Sequence of chain 1.D:
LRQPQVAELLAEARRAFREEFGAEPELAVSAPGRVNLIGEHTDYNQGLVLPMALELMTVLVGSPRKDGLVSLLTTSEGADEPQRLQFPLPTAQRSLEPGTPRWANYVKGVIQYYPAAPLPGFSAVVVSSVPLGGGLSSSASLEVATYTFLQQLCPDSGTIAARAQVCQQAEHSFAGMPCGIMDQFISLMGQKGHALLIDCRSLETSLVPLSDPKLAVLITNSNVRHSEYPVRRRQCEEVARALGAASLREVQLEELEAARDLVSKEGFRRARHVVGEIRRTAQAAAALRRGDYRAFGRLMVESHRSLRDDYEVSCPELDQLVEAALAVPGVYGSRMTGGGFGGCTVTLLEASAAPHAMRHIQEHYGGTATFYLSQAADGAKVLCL

Binding-site contacts:
Ligand atom C11 contacts residue TRP113 of chain 1.D at 3.6 Å (hydrophobic).
Ligand atom C25 contacts residue TRP113 of chain 1.D at 3.7 Å (hydrophobic).
Ligand atom N16 contacts residue TYR116 of chain 1.D at 4.0 Å.
Ligand atom C22 contacts residue THR68 of chain 1.D at 3.9 Å.
Ligand atom O21 contacts residue SER148 of chain 1.D at 3.1 Å (h-bond).
Ligand atom N16 contacts residue SER149 of chain 1.D at 3.3 Å (h-bond).
Ligand atom C11 contacts residue ASP90 of chain 1.D at 3.3 Å.
Ligand atom C25 contacts residue LEU152 of chain 1.D at 3.6 Å (hydrophobic).
Ligand atom C14 contacts residue SER148 of chain 1.D at 3.7 Å.
Ligand atom C05 contacts residue GLY143 of chain 1.D at 3.8 Å.
Ligand atom C17 contacts residue LEU142 of chain 1.D at 3.7 Å (hydrophobic).
Ligand atom C22 contacts residue LEU142 of chain 1.D at 4.0 Å (hydrophobic).
Ligand atom N16 contacts residue SER148 of chain 1.D at 2.9 Å (h-bond).
Ligand atom C20 contacts residue SER148 of chain 1.D at 4.0 Å.
Ligand atom C12 contacts residue ARG112 of chain 1.D at 3.8 Å.
Ligand atom C12 contacts residue TRP113 of chain 1.D at 4.0 Å (hydrophobic).
Ligand atom C10 contacts residue GLY88 of chain 1.D at 4.0 Å.
Ligand atom C07 contacts residue TYR116 of chain 1.D at 3.9 Å (hydrophobic).
Ligand atom N13 contacts residue TYR116 of chain 1.D at 4.0 Å.
Ligand atom C20 contacts residue LEU152 of chain 1.D at 3.7 Å (hydrophobic).
Ligand atom N18 contacts residue LEU142 of chain 1.D at 3.4 Å.
Ligand atom O21 contacts residue SER149 of chain 1.D at 3.8 Å.
Ligand atom C22 contacts residue SER138 of chain 1.D at 3.9 Å.
Ligand atom C17 contacts residue SER149 of chain 1.D at 3.9 Å.
Ligand atom C25 contacts residue LEU142 of chain 1.D at 3.7 Å (hydrophobic).
Ligand atom N18 contacts residue LEU152 of chain 1.D at 4.0 Å.
Ligand atom C20 contacts residue LEU142 of chain 1.D at 3.4 Å (hydrophobic).
Ligand atom N15 contacts residue TYR116 of chain 1.D at 3.3 Å (h-bond).
Ligand atom C06 contacts residue TYR116 of chain 1.D at 3.4 Å (hydrophobic).
Ligand atom C22 contacts residue LEU152 of chain 1.D at 3.9 Å (hydrophobic).
Ligand atom C04 contacts residue HIS236 of chain 1.D at 3.8 Å.
Ligand atom O21 contacts residue LEU142 of chain 1.D at 3.7 Å.
Ligand atom C14 contacts residue TYR116 of chain 1.D at 3.8 Å (hydrophobic).
Ligand atom C24 contacts residue THR84 of chain 1.D at 3.4 Å.
Ligand atom C23 contacts residue LEU152 of chain 1.D at 4.0 Å (hydrophobic).
Ligand atom C19 contacts residue LEU142 of chain 1.D at 3.2 Å (hydrophobic).
Ligand atom C19 contacts residue LEU152 of chain 1.D at 3.5 Å (hydrophobic).
Ligand atom C17 contacts residue SER148 of chain 1.D at 3.5 Å.
Ligand atom C24 contacts residue LEU152 of chain 1.D at 3.9 Å (hydrophobic).
Ligand atom N15 contacts residue SER148 of chain 1.D at 3.9 Å.

A protein and the small-molecule ligand that binds it are described below.
Small molecule (SMILES): O=C1CCCC2=C1C1(CCCC1)N=C(Nc1nc3ccccc3o1)N2